Sequence of chain 1.G:
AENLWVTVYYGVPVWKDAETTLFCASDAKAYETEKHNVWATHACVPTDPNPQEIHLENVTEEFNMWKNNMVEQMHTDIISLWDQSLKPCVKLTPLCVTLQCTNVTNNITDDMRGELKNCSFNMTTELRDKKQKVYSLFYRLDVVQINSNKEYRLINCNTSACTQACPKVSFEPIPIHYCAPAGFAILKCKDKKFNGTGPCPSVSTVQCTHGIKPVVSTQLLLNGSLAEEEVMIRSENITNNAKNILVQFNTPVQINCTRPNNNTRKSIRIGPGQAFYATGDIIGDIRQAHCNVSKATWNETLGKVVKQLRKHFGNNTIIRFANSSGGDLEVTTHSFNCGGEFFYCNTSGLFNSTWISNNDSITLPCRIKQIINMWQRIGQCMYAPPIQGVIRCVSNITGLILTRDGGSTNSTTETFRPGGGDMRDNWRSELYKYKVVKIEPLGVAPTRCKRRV

Binding-site contacts:
Ligand atom C3 contacts residue TYR135 of chain 1.G at 3.7 Å (hydrophobic).
Ligand atom C8 contacts residue VAL104 of chain 1.G at 4.2 Å (hydrophobic).
Ligand atom O7 contacts residue VAL104 of chain 1.G at 3.5 Å.
Ligand atom O6 contacts residue SER120 of chain 1.G at 3.8 Å.
Ligand atom O2 contacts residue GLU19 of chain 1.T at 3.7 Å.
Ligand atom C8 contacts residue LEU137 of chain 1.G at 4.5 Å (hydrophobic).
Ligand atom C8 contacts residue ILE291 of chain 1.G at 3.9 Å (hydrophobic).
Ligand atom C5 contacts residue TYR135 of chain 1.G at 4.2 Å (hydrophobic).
Ligand atom C8 contacts residue TYR135 of chain 1.G at 3.8 Å (hydrophobic).
Ligand atom O5 contacts residue ASN118 of chain 1.G at 3.1 Å (h-bond).
Ligand atom O3 contacts residue TYR135 of chain 1.G at 4.2 Å.
Ligand atom C7 contacts residue TYR135 of chain 1.G at 3.7 Å (hydrophobic).
Ligand atom O6 contacts residue ASN118 of chain 1.G at 4.3 Å.
Ligand atom O7 contacts residue TYR135 of chain 1.G at 3.6 Å.
Ligand atom C7 contacts residue VAL104 of chain 1.G at 4.1 Å (hydrophobic).
Ligand atom C7 contacts residue ASP290 of chain 1.G at 4.5 Å.
Ligand atom C8 contacts residue GLY289 of chain 1.G at 4.2 Å.
Ligand atom C1 contacts residue THR105 of chain 1.G at 4.5 Å.
Ligand atom C8 contacts residue ASP290 of chain 1.G at 3.3 Å.
Ligand atom C2 contacts residue TYR135 of chain 1.G at 4.5 Å (hydrophobic).
Ligand atom C4 contacts residue TYR135 of chain 1.G at 4.4 Å (hydrophobic).
Ligand atom C6 contacts residue ASN118 of chain 1.G at 3.7 Å.
Ligand atom O7 contacts residue THR105 of chain 1.G at 2.9 Å (h-bond).
Ligand atom C2 contacts residue THR105 of chain 1.G at 4.3 Å.
Ligand atom C5 contacts residue ASN118 of chain 1.G at 3.7 Å.
Ligand atom C8 contacts residue ARG91 of chain 1.T at 4.3 Å.
Ligand atom C7 contacts residue THR105 of chain 1.G at 4.0 Å.
Ligand atom C1 contacts residue ASN118 of chain 1.G at 3.4 Å.
Ligand atom N2 contacts residue TYR135 of chain 1.G at 4.4 Å.
Ligand atom O4 contacts residue TYR135 of chain 1.G at 4.2 Å.

A protein and the small-molecule ligand that binds it are described below.
Small molecule (SMILES): CC(=O)N[C@H]1[C@H](O[C@H]2[C@H](O)[C@@H](NC(C)=O)CO[C@@H]2CO)O[C@H](CO)[C@@H](O[C@@H]2O[C@H](CO[C@H]3O[C@H](CO)[C@@H](O)[C@H](O)[C@@H]3O)[C@@H](O)[C@H](O[C@H]3O[C@H](CO)[C@@H](O)[C@H](O)[C@@H]3O)[C@@H]2O)[C@@H]1O

Sequence of chain 1.T:
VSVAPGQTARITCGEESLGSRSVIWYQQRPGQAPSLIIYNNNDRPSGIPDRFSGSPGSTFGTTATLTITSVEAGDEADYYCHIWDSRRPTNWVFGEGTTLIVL